Sequence of chain 2.A:
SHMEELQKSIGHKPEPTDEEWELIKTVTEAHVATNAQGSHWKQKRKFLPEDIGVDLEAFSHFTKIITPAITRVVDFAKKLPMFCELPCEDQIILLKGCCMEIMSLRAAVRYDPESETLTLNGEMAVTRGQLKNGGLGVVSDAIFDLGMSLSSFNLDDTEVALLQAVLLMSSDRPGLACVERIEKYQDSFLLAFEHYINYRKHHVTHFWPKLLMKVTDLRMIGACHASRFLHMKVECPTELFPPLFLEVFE

A protein and the small-molecule ligand that binds it are described below.
Small molecule (SMILES): N[C@@H](Cc1cc(I)c(Oc2cc(I)c(O)c(I)c2)c(I)c1)C(=O)O

Binding-site contacts:
Ligand atom I3 contacts residue MET130 of chain 2.A at 3.6 Å.
Ligand atom I5 contacts residue ILE96 of chain 2.A at 3.7 Å.
Ligand atom C7 contacts residue ASN151 of chain 2.A at 3.8 Å.
Ligand atom I5' contacts residue MET130 of chain 2.A at 3.9 Å.
Ligand atom OXT contacts residue ARG140 of chain 2.A at 3.9 Å.
Ligand atom C2 contacts residue MET133 of chain 2.A at 3.5 Å (hydrophobic).
Ligand atom N contacts residue LEU150 of chain 2.A at 3.5 Å.
Ligand atom I3 contacts residue ILE173 of chain 2.A at 3.4 Å.
Ligand atom O4' contacts residue HIS255 of chain 2.A at 3.3 Å (h-bond).
Ligand atom N contacts residue ASN151 of chain 2.A at 3.1 Å (h-bond).
Ligand atom O contacts residue ARG102 of chain 2.A at 2.9 Å (salt-bridge).
Ligand atom I5' contacts residue ILE96 of chain 2.A at 3.7 Å.
Ligand atom OXT contacts residue ASN151 of chain 2.A at 3.7 Å.
Ligand atom I5 contacts residue ILE95 of chain 2.A at 3.7 Å.
Ligand atom OXT contacts residue ARG136 of chain 2.A at 3.7 Å.
Ligand atom C5' contacts residue HIS255 of chain 2.A at 3.6 Å.
Ligand atom N contacts residue ALA137 of chain 2.A at 3.8 Å.
Ligand atom CA contacts residue MET133 of chain 2.A at 3.5 Å (hydrophobic).
Ligand atom O contacts residue ARG136 of chain 2.A at 3.5 Å.
Ligand atom OXT contacts residue ARG102 of chain 2.A at 3.5 Å (salt-bridge).
Ligand atom C contacts residue ARG136 of chain 2.A at 3.6 Å.
Ligand atom I5' contacts residue PHE279 of chain 2.A at 3.5 Å.
Ligand atom I5' contacts residue HIS255 of chain 2.A at 3.2 Å.
Ligand atom C contacts residue ARG102 of chain 2.A at 3.6 Å.
Ligand atom CA contacts residue ASN151 of chain 2.A at 3.9 Å.
Ligand atom C3' contacts residue LEU166 of chain 2.A at 3.6 Å (hydrophobic).
Ligand atom C5' contacts residue ILE96 of chain 2.A at 3.6 Å (hydrophobic).
Ligand atom N contacts residue THR149 of chain 2.A at 3.8 Å.
Ligand atom I5' contacts residue MET133 of chain 2.A at 3.1 Å.
Ligand atom C4' contacts residue LEU166 of chain 2.A at 3.9 Å (hydrophobic).
Ligand atom O4' contacts residue PHE275 of chain 2.A at 3.0 Å.
Ligand atom C7 contacts residue MET133 of chain 2.A at 3.9 Å (hydrophobic).
Ligand atom C6 contacts residue ALA99 of chain 2.A at 3.8 Å (hydrophobic).
Ligand atom C1 contacts residue MET133 of chain 2.A at 4.0 Å (hydrophobic).
Ligand atom C4' contacts residue HIS255 of chain 2.A at 3.6 Å.
Ligand atom C7 contacts residue ALA99 of chain 2.A at 3.5 Å (hydrophobic).
Ligand atom C2' contacts residue LEU166 of chain 2.A at 3.9 Å (hydrophobic).
Ligand atom I5 contacts residue PHE92 of chain 2.A at 3.2 Å.
Ligand atom O4' contacts residue MET262 of chain 2.A at 3.6 Å.
Ligand atom CA contacts residue ARG136 of chain 2.A at 3.9 Å.